Sequence of chain 1.A:
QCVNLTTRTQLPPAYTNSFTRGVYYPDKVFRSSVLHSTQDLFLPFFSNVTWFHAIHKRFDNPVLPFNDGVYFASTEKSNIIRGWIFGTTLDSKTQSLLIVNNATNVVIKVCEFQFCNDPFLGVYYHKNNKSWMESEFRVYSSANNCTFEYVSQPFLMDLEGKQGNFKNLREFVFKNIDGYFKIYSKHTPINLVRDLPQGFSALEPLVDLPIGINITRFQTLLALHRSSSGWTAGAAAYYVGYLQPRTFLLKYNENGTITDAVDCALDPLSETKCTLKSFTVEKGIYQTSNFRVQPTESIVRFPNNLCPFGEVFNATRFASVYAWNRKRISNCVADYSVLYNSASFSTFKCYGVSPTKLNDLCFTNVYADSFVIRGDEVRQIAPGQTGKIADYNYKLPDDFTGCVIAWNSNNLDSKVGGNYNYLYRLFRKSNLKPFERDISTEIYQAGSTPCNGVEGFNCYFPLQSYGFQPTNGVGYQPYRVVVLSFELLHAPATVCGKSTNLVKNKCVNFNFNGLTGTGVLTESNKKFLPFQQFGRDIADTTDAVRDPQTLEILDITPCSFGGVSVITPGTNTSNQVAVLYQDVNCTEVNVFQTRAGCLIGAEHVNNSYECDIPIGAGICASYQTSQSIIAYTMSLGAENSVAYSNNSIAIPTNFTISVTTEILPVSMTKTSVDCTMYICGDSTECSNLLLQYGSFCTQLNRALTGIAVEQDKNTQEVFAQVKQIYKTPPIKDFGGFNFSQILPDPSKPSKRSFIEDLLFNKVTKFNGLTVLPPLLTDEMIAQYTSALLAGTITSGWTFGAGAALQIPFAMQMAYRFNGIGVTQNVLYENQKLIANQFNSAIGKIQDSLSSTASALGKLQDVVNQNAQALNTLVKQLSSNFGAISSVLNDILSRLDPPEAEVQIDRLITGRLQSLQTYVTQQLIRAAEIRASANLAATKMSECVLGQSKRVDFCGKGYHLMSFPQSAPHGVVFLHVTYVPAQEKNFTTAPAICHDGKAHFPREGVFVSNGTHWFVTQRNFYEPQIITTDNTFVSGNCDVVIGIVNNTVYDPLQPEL

Binding-site contacts:
Ligand atom O6 contacts residue SER790 of chain 1.A at 3.6 Å (h-bond).
Ligand atom C5 contacts residue SER790 of chain 1.A at 3.4 Å.
Ligand atom O5 contacts residue SER790 of chain 1.A at 3.3 Å (h-bond).
Ligand atom C1 contacts residue ASN788 of chain 1.A at 1.4 Å.
Ligand atom C7 contacts residue ASN788 of chain 1.A at 3.2 Å.
Ligand atom O5 contacts residue ASN788 of chain 1.A at 2.4 Å (h-bond).
Ligand atom C6 contacts residue SER790 of chain 1.A at 4.1 Å.
Ligand atom C1 contacts residue SER790 of chain 1.A at 3.4 Å.
Ligand atom C4 contacts residue ASN788 of chain 1.A at 4.2 Å.
Ligand atom C5 contacts residue ASN788 of chain 1.A at 3.7 Å.
Ligand atom C8 contacts residue ASN788 of chain 1.A at 4.0 Å.
Ligand atom O7 contacts residue ASN788 of chain 1.A at 3.2 Å (h-bond).
Ligand atom O6 contacts residue GLN791 of chain 1.A at 3.2 Å (h-bond).
Ligand atom C3 contacts residue ASN788 of chain 1.A at 3.8 Å.
Ligand atom N2 contacts residue ASN788 of chain 1.A at 2.9 Å (h-bond).
Ligand atom C6 contacts residue GLN791 of chain 1.A at 4.4 Å.
Ligand atom C2 contacts residue ASN788 of chain 1.A at 2.5 Å.

The small molecule below binds the protein below.
Small molecule (SMILES): CC(=O)N[C@@H]1[C@@H](O)[C@H](O)[C@@H](CO)O[C@H]1O